The protein below binds the small molecule below.
Small molecule (SMILES): CC(=O)N[C@@H]1[C@@H](O)[C@H](O)[C@@H](CO)O[C@H]1O

Sequence of chain 1.B:
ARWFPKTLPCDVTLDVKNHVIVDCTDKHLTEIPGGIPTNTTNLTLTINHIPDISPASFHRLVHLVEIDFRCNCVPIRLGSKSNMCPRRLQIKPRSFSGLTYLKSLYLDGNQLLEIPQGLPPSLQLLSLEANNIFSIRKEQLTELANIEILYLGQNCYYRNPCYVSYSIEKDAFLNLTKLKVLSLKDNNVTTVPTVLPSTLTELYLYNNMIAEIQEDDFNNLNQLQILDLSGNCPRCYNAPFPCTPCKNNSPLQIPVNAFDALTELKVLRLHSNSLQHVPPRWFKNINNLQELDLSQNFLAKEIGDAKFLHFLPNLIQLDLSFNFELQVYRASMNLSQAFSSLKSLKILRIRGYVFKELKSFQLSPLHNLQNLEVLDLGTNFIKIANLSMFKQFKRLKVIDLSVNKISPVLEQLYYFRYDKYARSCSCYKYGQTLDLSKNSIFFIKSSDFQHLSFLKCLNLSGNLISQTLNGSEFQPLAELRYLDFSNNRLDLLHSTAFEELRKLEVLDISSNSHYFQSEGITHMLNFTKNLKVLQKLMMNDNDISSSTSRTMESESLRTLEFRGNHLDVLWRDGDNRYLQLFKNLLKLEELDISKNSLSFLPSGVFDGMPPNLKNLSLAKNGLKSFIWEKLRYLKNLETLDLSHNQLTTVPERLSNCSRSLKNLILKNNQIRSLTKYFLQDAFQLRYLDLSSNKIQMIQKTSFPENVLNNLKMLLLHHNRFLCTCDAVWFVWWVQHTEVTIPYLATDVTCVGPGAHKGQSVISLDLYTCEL

Binding-site contacts:
Ligand atom O6 contacts residue GLU71 of chain 1.B at 3.0 Å (salt-bridge).
Ligand atom C5 contacts residue ASN47 of chain 1.B at 3.7 Å.
Ligand atom O5 contacts residue VAL70 of chain 1.B at 3.6 Å.
Ligand atom C5 contacts residue VAL70 of chain 1.B at 4.2 Å (hydrophobic).
Ligand atom C1 contacts residue VAL70 of chain 1.B at 4.2 Å (hydrophobic).
Ligand atom C3 contacts residue ASN47 of chain 1.B at 3.8 Å.
Ligand atom C3 contacts residue HIS24 of chain 1.B at 4.3 Å.
Ligand atom C6 contacts residue GLU71 of chain 1.B at 4.1 Å.
Ligand atom C6 contacts residue VAL70 of chain 1.B at 4.3 Å (hydrophobic).
Ligand atom C1 contacts residue HIS24 of chain 1.B at 4.2 Å.
Ligand atom O6 contacts residue VAL70 of chain 1.B at 4.2 Å.
Ligand atom C4 contacts residue ASN47 of chain 1.B at 4.3 Å.
Ligand atom C7 contacts residue ILE26 of chain 1.B at 4.4 Å (hydrophobic).
Ligand atom C6 contacts residue LYS108 of chain 1.B at 4.4 Å.
Ligand atom C2 contacts residue GLU71 of chain 1.B at 4.2 Å.
Ligand atom C7 contacts residue ASN47 of chain 1.B at 3.2 Å.
Ligand atom C5 contacts residue GLU71 of chain 1.B at 4.2 Å.
Ligand atom C1 contacts residue GLU71 of chain 1.B at 4.2 Å.
Ligand atom C8 contacts residue GLU71 of chain 1.B at 3.4 Å.
Ligand atom C7 contacts residue GLU71 of chain 1.B at 4.5 Å.
Ligand atom O7 contacts residue ILE26 of chain 1.B at 3.5 Å.
Ligand atom C1 contacts residue ASN47 of chain 1.B at 1.5 Å.
Ligand atom O5 contacts residue ASN47 of chain 1.B at 2.4 Å (h-bond).
Ligand atom N2 contacts residue ASN47 of chain 1.B at 2.8 Å (h-bond).
Ligand atom O5 contacts residue GLU71 of chain 1.B at 3.5 Å.
Ligand atom O6 contacts residue SER109 of chain 1.B at 2.7 Å (h-bond).
Ligand atom C6 contacts residue SER109 of chain 1.B at 3.8 Å.
Ligand atom O7 contacts residue ASN47 of chain 1.B at 4.1 Å.
Ligand atom C2 contacts residue ASN47 of chain 1.B at 2.4 Å.
Ligand atom C4 contacts residue GLU71 of chain 1.B at 4.2 Å.
Ligand atom C8 contacts residue ASN47 of chain 1.B at 3.5 Å.